Sequence of chain 1.A:
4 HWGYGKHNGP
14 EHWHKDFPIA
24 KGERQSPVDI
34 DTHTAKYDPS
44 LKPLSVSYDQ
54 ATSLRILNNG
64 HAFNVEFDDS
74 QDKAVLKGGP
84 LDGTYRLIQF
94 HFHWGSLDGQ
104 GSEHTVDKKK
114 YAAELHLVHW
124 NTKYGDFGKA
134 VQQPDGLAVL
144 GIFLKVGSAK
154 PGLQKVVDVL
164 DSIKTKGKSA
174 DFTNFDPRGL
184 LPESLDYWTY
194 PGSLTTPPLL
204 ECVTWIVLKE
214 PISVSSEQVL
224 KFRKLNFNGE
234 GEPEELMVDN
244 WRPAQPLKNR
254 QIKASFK

This protein binds this small molecule.
Small molecule (SMILES): CN1/C(=C\CC2=C(NCCCCCCNC(=O)CCc3ccc(S(N)(=O)=O)cc3)/C(=C\C=C3\N(C)c4ccccc4C3(C)C)CCC2)C(C)(C)c2ccccc21

Binding-site contacts:
Ligand atom CBO contacts residue LEU197 of chain 1.A at 3.7 Å (hydrophobic).
Ligand atom OAJ contacts residue HIS119 of chain 1.A at 2.8 Å (h-bond).
Ligand atom NAG contacts residue HIS94 of chain 1.A at 3.4 Å (h-bond).
Ligand atom NAG contacts residue THR198 of chain 1.A at 2.5 Å (h-bond).
Ligand atom OAJ contacts residue ZN1 of chain 1.B at 2.5 Å.
Ligand atom OAJ contacts residue HIS94 of chain 1.A at 3.0 Å (h-bond).
Ligand atom CAU contacts residue GLN92 of chain 1.A at 3.8 Å.
Ligand atom CBV contacts residue LEU197 of chain 1.A at 3.5 Å (hydrophobic).
Ligand atom OAH contacts residue THR199 of chain 1.A at 3.8 Å.
Ligand atom SCD contacts residue HIS94 of chain 1.A at 3.5 Å (h-bond).
Ligand atom CAX contacts residue VAL121 of chain 1.A at 3.4 Å (hydrophobic).
Ligand atom NAG contacts residue ZN1 of chain 1.B at 2.0 Å.
Ligand atom CBA contacts residue LEU203 of chain 1.A at 3.5 Å (hydrophobic).
Ligand atom CBA contacts residue PRO201 of chain 1.A at 3.3 Å (hydrophobic).
Ligand atom CBI contacts residue PRO201 of chain 1.A at 3.5 Å (hydrophobic).
Ligand atom SCD contacts residue ZN1 of chain 1.B at 2.8 Å.
Ligand atom CBH contacts residue PHE20 of chain 1.A at 3.7 Å (hydrophobic).
Ligand atom CAL contacts residue LEU203 of chain 1.A at 3.8 Å (hydrophobic).
Ligand atom OAI contacts residue THR198 of chain 1.A at 3.3 Å (h-bond).
Ligand atom NAG contacts residue HIS119 of chain 1.A at 3.2 Å (h-bond).
Ligand atom NAG contacts residue HIS96 of chain 1.A at 3.3 Å (h-bond).
Ligand atom CBD contacts residue LEU203 of chain 1.A at 3.8 Å (hydrophobic).
Ligand atom OAI contacts residue TRP208 of chain 1.A at 3.5 Å.
Ligand atom OAI contacts residue LEU197 of chain 1.A at 3.2 Å.
Ligand atom CBV contacts residue HIS94 of chain 1.A at 3.5 Å.
Ligand atom SCD contacts residue HIS119 of chain 1.A at 3.6 Å (h-bond).
Ligand atom CBU contacts residue GLN92 of chain 1.A at 3.7 Å.
Ligand atom OAH contacts residue PRO200 of chain 1.A at 3.7 Å.
Ligand atom CBJ contacts residue LEU197 of chain 1.A at 3.7 Å (hydrophobic).
Ligand atom CAW contacts residue THR199 of chain 1.A at 3.0 Å.
Ligand atom CAT contacts residue THR199 of chain 1.A at 3.1 Å.
Ligand atom OAH contacts residue PRO201 of chain 1.A at 3.7 Å.
Ligand atom CBE contacts residue PHE20 of chain 1.A at 3.6 Å (hydrophobic).
Ligand atom CBJ contacts residue PHE130 of chain 1.A at 3.5 Å (hydrophobic).
Ligand atom NBL contacts residue PRO201 of chain 1.A at 3.5 Å.
Ligand atom OAJ contacts residue VAL121 of chain 1.A at 3.8 Å.
Ligand atom CAW contacts residue HIS94 of chain 1.A at 3.8 Å.
Ligand atom CBF contacts residue PHE130 of chain 1.A at 3.5 Å (hydrophobic).
Ligand atom CAU contacts residue LEU197 of chain 1.A at 3.5 Å (hydrophobic).
Ligand atom CAX contacts residue LEU197 of chain 1.A at 3.0 Å (hydrophobic).